This small molecule binds to this protein.
Small molecule (SMILES): CC(=O)N[C@@H]1[C@@H](O)[C@H](O)[C@@H](CO)O[C@H]1O

Sequence of chain 1.A:
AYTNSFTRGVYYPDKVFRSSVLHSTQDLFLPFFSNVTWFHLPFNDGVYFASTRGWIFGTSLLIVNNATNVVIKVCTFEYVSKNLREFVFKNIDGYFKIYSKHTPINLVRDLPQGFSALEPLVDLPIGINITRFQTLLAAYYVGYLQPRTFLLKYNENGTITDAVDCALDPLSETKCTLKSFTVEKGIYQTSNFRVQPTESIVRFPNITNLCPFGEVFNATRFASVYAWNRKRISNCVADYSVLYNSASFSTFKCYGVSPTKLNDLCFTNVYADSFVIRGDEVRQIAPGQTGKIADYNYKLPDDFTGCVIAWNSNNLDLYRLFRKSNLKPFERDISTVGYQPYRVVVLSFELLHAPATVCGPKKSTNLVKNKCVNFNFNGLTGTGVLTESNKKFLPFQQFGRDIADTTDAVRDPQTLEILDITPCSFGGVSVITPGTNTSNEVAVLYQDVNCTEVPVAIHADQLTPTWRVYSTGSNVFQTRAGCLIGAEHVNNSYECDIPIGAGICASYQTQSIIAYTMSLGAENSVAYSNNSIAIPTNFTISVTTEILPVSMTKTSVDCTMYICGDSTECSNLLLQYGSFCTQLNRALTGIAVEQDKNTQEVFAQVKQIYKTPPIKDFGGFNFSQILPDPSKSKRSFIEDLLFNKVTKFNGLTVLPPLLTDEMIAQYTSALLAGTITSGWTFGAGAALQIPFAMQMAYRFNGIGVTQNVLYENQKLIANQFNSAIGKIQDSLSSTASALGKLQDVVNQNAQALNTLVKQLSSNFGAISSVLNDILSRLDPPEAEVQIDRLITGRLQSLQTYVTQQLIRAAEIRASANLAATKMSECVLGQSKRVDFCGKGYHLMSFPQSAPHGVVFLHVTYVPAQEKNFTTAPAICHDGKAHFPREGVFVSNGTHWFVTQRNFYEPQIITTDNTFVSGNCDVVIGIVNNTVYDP

Binding-site contacts:
Ligand atom C1 contacts residue VAL132 of chain 1.A at 4.4 Å (hydrophobic).
Ligand atom C1 contacts residue ASN127 of chain 1.A at 1.4 Å.
Ligand atom C6 contacts residue VAL132 of chain 1.A at 3.6 Å (hydrophobic).
Ligand atom C5 contacts residue VAL132 of chain 1.A at 3.8 Å (hydrophobic).
Ligand atom O5 contacts residue ASN127 of chain 1.A at 2.4 Å (h-bond).
Ligand atom N2 contacts residue ASN130 of chain 1.A at 3.6 Å.
Ligand atom O5 contacts residue VAL132 of chain 1.A at 3.7 Å.
Ligand atom C2 contacts residue ASN127 of chain 1.A at 2.5 Å.
Ligand atom C7 contacts residue ALA128 of chain 1.A at 4.5 Å (hydrophobic).
Ligand atom C7 contacts residue ASN130 of chain 1.A at 4.5 Å.
Ligand atom C8 contacts residue ASN130 of chain 1.A at 4.3 Å.
Ligand atom C4 contacts residue ASN127 of chain 1.A at 4.2 Å.
Ligand atom O6 contacts residue VAL132 of chain 1.A at 4.0 Å.
Ligand atom C7 contacts residue ASN127 of chain 1.A at 3.5 Å.
Ligand atom C3 contacts residue ASN130 of chain 1.A at 4.4 Å.
Ligand atom C5 contacts residue ASN127 of chain 1.A at 3.7 Å.
Ligand atom C1 contacts residue ASN130 of chain 1.A at 4.4 Å.
Ligand atom C2 contacts residue ASN130 of chain 1.A at 4.4 Å.
Ligand atom O7 contacts residue ASN127 of chain 1.A at 3.8 Å.
Ligand atom C3 contacts residue ASN127 of chain 1.A at 3.8 Å.
Ligand atom N2 contacts residue ASN127 of chain 1.A at 2.9 Å (h-bond).
Ligand atom C8 contacts residue ALA128 of chain 1.A at 3.7 Å (hydrophobic).